Binding-site contacts:
Ligand atom C4 contacts residue ASN317 of chain 1.A at 4.2 Å.
Ligand atom C8 contacts residue ASN317 of chain 1.A at 3.5 Å.
Ligand atom C6 contacts residue ALA346 of chain 1.A at 4.4 Å (hydrophobic).
Ligand atom C1 contacts residue ASN317 of chain 1.A at 1.4 Å.
Ligand atom C3 contacts residue ASN317 of chain 1.A at 3.8 Å.
Ligand atom O7 contacts residue ASN317 of chain 1.A at 4.3 Å.
Ligand atom O6 contacts residue SER345 of chain 1.A at 3.7 Å.
Ligand atom C5 contacts residue ASN317 of chain 1.A at 3.7 Å.
Ligand atom O6 contacts residue ASN317 of chain 1.A at 4.1 Å.
Ligand atom O6 contacts residue ALA346 of chain 1.A at 4.3 Å.
Ligand atom C7 contacts residue ASN317 of chain 1.A at 3.4 Å.
Ligand atom C2 contacts residue ASN317 of chain 1.A at 2.5 Å.
Ligand atom N2 contacts residue ASN317 of chain 1.A at 2.9 Å (h-bond).
Ligand atom O5 contacts residue ASN317 of chain 1.A at 2.4 Å (h-bond).

Sequence of chain 1.A:
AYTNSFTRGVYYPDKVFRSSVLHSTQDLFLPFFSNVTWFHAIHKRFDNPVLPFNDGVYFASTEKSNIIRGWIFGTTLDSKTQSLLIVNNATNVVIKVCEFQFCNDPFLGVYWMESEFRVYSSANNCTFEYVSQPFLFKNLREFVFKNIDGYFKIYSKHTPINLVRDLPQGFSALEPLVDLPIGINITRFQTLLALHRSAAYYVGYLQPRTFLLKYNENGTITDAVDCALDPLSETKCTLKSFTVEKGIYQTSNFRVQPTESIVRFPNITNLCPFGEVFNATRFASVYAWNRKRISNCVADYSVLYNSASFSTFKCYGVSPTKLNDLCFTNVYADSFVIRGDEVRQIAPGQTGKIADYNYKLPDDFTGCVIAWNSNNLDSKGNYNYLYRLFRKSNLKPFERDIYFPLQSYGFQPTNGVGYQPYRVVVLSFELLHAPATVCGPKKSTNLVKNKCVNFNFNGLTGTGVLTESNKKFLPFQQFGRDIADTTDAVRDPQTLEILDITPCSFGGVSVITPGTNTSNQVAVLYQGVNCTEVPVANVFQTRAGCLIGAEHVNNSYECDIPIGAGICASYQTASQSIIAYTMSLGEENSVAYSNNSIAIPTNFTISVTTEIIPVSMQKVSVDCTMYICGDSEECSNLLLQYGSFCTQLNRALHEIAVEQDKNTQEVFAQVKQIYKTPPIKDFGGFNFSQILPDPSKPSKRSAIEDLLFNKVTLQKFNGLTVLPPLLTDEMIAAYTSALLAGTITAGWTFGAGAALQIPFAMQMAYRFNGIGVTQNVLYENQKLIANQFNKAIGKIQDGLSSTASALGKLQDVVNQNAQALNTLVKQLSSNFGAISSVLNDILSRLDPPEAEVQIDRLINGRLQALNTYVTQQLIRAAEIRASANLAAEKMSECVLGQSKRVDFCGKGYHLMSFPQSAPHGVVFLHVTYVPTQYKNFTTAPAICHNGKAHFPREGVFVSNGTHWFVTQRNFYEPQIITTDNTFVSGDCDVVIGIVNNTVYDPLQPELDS

A small-molecule ligand and the protein it binds are described below.
Small molecule (SMILES): CC(=O)N[C@@H]1[C@@H](O)[C@H](O)[C@@H](CO)O[C@H]1O